Sequence of chain 1.A:
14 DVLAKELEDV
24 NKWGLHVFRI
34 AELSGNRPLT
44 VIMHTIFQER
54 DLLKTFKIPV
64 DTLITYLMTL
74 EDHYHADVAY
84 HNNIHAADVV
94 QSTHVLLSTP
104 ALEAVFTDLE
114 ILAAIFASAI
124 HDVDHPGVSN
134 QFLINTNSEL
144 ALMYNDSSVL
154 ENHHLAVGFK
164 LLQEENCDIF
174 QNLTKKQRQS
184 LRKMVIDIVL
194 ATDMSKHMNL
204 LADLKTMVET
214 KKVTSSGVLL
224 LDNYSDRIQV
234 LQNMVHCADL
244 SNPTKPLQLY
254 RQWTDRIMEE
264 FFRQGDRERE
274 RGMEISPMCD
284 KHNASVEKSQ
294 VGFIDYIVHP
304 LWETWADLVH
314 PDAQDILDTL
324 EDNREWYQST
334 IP

This protein binds this small molecule.
Small molecule (SMILES): C[C@@H]1CN(C(=O)CO/N=C/c2ccc(OC(F)F)c(OC3CCCC3)c2)C[C@@H](C)O1

Binding-site contacts:
Ligand atom C05 contacts residue PHE264 of chain 1.A at 3.6 Å (hydrophobic).
Ligand atom F02 contacts residue ASN245 of chain 1.A at 3.4 Å.
Ligand atom F02 contacts residue TRP256 of chain 1.A at 3.4 Å.
Ligand atom C16 contacts residue ILE260 of chain 1.A at 3.7 Å (hydrophobic).
Ligand atom C14 contacts residue PHE264 of chain 1.A at 3.7 Å (hydrophobic).
Ligand atom C18 contacts residue ASN245 of chain 1.A at 3.4 Å.
Ligand atom O02 contacts residue ILE260 of chain 1.A at 3.9 Å.
Ligand atom C03 contacts residue PHE264 of chain 1.A at 3.6 Å (hydrophobic).
Ligand atom C07 contacts residue PHE296 of chain 1.A at 3.8 Å (hydrophobic).
Ligand atom C13 contacts residue MET281 of chain 1.A at 3.4 Å (hydrophobic).
Ligand atom C20 contacts residue PHE264 of chain 1.A at 3.7 Å (hydrophobic).
Ligand atom O02 contacts residue GLN293 of chain 1.A at 3.2 Å (h-bond).
Ligand atom C21 contacts residue PRO280 of chain 1.A at 3.0 Å (hydrophobic).
Ligand atom F01 contacts residue GLN293 of chain 1.A at 3.7 Å.
Ligand atom C20 contacts residue SER132 of chain 1.A at 3.5 Å.
Ligand atom C12 contacts residue PHE296 of chain 1.A at 3.4 Å (hydrophobic).
Ligand atom C17 contacts residue TYR253 of chain 1.A at 3.7 Å (hydrophobic).
Ligand atom C20 contacts residue GLN267 of chain 1.A at 3.1 Å.
Ligand atom C09 contacts residue PHE296 of chain 1.A at 3.6 Å (hydrophobic).
Ligand atom C09 contacts residue ILE260 of chain 1.A at 3.9 Å (hydrophobic).
Ligand atom F01 contacts residue ASN245 of chain 1.A at 3.3 Å.
Ligand atom N01 contacts residue PHE264 of chain 1.A at 3.8 Å.
Ligand atom O03 contacts residue ILE260 of chain 1.A at 3.6 Å.
Ligand atom O02 contacts residue PHE296 of chain 1.A at 3.9 Å.
Ligand atom C14 contacts residue MET281 of chain 1.A at 3.5 Å (hydrophobic).
Ligand atom C11 contacts residue PHE296 of chain 1.A at 3.9 Å (hydrophobic).
Ligand atom C12 contacts residue SER292 of chain 1.A at 3.8 Å.
Ligand atom C17 contacts residue GLN293 of chain 1.A at 3.7 Å.
Ligand atom C19 contacts residue TYR83 of chain 1.A at 3.7 Å (hydrophobic).
Ligand atom F01 contacts residue TYR253 of chain 1.A at 3.2 Å.
Ligand atom C17 contacts residue THR257 of chain 1.A at 3.4 Å.
Ligand atom F02 contacts residue ILE260 of chain 1.A at 3.8 Å.
Ligand atom O03 contacts residue GLN293 of chain 1.A at 3.0 Å (h-bond).
Ligand atom F02 contacts residue THR257 of chain 1.A at 3.4 Å.
Ligand atom F01 contacts residue PRO246 of chain 1.A at 3.7 Å.
Ligand atom C13 contacts residue SER292 of chain 1.A at 3.7 Å.
Ligand atom C13 contacts residue GLN293 of chain 1.A at 3.8 Å.
Ligand atom C16 contacts residue PHE296 of chain 1.A at 3.5 Å (hydrophobic).
Ligand atom C18 contacts residue PHE296 of chain 1.A at 3.9 Å (hydrophobic).
Ligand atom C15 contacts residue PHE264 of chain 1.A at 3.2 Å (hydrophobic).